Sequence of chain 1.G:
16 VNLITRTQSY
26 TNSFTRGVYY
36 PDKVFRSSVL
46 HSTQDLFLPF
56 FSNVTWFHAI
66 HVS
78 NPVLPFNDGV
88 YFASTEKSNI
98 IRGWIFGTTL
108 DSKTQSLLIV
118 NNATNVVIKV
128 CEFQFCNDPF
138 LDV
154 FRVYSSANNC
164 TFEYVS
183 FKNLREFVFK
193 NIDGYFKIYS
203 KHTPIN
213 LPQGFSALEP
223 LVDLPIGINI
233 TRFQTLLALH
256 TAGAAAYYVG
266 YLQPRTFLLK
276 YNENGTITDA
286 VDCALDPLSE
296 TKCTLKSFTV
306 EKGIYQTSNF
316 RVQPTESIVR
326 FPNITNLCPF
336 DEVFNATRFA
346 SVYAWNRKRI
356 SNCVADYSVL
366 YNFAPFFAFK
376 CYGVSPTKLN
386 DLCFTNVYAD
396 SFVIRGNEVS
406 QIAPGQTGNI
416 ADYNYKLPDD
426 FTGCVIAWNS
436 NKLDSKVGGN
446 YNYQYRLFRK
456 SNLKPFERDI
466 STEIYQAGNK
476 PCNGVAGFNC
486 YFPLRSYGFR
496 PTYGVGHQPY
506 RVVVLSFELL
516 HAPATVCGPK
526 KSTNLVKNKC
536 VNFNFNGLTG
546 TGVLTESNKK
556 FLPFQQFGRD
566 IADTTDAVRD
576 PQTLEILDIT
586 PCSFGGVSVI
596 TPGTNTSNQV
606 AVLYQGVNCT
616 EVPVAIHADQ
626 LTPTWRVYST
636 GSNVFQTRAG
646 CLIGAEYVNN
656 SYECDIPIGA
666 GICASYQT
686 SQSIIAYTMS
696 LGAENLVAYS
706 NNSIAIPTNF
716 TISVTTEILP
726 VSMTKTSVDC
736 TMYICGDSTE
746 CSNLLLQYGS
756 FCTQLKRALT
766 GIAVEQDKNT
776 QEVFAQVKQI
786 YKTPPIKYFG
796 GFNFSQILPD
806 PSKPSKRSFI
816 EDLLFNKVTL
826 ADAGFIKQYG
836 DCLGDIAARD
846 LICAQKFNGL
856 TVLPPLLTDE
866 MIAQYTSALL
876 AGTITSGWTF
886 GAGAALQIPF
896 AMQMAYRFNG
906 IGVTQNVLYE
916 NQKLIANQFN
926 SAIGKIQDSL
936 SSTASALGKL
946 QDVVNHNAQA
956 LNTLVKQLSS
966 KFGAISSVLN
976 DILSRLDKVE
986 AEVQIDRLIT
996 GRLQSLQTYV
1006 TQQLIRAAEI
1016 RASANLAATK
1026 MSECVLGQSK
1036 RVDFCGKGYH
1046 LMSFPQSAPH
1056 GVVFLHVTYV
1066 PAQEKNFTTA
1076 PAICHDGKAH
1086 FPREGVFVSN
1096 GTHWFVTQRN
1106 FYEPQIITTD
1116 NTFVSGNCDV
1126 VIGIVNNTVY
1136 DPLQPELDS

Sequence of chain 1.F:
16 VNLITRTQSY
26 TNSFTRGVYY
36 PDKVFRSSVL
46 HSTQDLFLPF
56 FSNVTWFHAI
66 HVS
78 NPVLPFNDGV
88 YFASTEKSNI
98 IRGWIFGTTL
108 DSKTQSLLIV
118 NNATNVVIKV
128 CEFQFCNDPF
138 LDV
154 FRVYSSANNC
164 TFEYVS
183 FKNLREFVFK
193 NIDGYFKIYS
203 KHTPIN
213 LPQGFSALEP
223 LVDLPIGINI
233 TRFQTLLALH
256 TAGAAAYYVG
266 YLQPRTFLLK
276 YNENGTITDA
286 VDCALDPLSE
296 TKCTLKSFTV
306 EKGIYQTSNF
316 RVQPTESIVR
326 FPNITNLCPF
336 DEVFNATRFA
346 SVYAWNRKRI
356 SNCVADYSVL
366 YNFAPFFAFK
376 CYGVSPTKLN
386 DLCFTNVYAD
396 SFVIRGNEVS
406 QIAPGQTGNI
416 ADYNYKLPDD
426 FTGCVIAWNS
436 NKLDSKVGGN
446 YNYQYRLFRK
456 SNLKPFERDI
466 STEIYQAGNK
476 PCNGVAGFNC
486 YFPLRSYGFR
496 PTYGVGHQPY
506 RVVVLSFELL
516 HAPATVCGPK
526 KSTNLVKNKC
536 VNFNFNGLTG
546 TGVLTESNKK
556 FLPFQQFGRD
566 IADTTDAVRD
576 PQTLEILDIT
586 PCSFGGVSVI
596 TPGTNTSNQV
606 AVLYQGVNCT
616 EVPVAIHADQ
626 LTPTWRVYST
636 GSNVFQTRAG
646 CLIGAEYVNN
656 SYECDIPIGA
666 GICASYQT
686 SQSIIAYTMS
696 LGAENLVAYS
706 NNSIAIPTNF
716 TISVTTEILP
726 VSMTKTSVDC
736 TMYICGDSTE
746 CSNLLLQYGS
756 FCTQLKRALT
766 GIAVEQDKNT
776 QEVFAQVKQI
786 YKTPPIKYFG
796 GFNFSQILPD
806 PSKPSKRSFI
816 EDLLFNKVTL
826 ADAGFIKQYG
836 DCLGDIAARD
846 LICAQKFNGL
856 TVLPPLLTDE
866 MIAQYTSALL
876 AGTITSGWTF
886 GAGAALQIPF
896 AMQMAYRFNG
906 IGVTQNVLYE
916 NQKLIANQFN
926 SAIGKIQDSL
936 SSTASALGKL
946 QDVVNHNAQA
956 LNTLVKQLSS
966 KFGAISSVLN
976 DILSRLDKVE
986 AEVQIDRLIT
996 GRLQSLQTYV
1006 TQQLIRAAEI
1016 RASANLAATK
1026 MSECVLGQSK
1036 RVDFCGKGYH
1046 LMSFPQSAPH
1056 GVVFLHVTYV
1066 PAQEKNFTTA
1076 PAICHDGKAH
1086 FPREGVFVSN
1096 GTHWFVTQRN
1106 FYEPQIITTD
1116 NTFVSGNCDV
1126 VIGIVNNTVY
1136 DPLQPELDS

Binding-site contacts:
Ligand atom C1 contacts residue TYR793 of chain 1.F at 4.1 Å (hydrophobic).
Ligand atom C5 contacts residue ASN706 of chain 1.G at 3.7 Å.
Ligand atom C1 contacts residue ASN706 of chain 1.G at 1.4 Å.
Ligand atom C5 contacts residue TYR793 of chain 1.F at 3.7 Å (hydrophobic).
Ligand atom O7 contacts residue ASN706 of chain 1.G at 3.6 Å.
Ligand atom C3 contacts residue ASN706 of chain 1.G at 3.8 Å.
Ligand atom O6 contacts residue TYR793 of chain 1.F at 3.5 Å.
Ligand atom C4 contacts residue ASN706 of chain 1.G at 4.2 Å.
Ligand atom O6 contacts residue ASN706 of chain 1.G at 4.5 Å.
Ligand atom C7 contacts residue ASN706 of chain 1.G at 3.5 Å.
Ligand atom C2 contacts residue ASN706 of chain 1.G at 2.5 Å.
Ligand atom O5 contacts residue TYR793 of chain 1.F at 3.7 Å.
Ligand atom O5 contacts residue ASN706 of chain 1.G at 2.4 Å (h-bond).
Ligand atom C6 contacts residue TYR793 of chain 1.F at 4.0 Å (hydrophobic).
Ligand atom N2 contacts residue ASN706 of chain 1.G at 2.9 Å (h-bond).

The protein below binds the small molecule below.
Small molecule (SMILES): CC(=O)N[C@@H]1[C@@H](O)[C@H](O)[C@@H](CO)O[C@H]1O